Binding-site contacts:
Ligand atom OXT contacts residue HIS49 of chain 1.S at 3.8 Å.
Ligand atom CA contacts residue THR28 of chain 1.T at 3.4 Å.
Ligand atom N contacts residue ASP27 of chain 1.T at 3.1 Å (salt-bridge).
Ligand atom OXT contacts residue THR47 of chain 1.S at 2.5 Å (h-bond).
Ligand atom NE1 contacts residue GLN45 of chain 1.S at 2.9 Å (h-bond).
Ligand atom N contacts residue GLY25 of chain 1.T at 2.8 Å (h-bond).
Ligand atom CB contacts residue THR28 of chain 1.T at 3.6 Å.
Ligand atom CE3 contacts residue HIS31 of chain 1.S at 3.9 Å.
Ligand atom O contacts residue ARG24 of chain 1.T at 3.6 Å.
Ligand atom CH2 contacts residue GLY21 of chain 1.S at 3.4 Å.
Ligand atom N contacts residue ARG24 of chain 1.T at 3.9 Å.
Ligand atom O contacts residue GLY25 of chain 1.T at 2.9 Å (h-bond).
Ligand atom CE2 contacts residue ALA44 of chain 1.S at 3.9 Å (hydrophobic).
Ligand atom C contacts residue THR47 of chain 1.S at 3.4 Å.
Ligand atom CZ2 contacts residue ILE53 of chain 1.S at 3.9 Å (hydrophobic).
Ligand atom NE1 contacts residue ALA44 of chain 1.S at 3.7 Å.
Ligand atom O contacts residue THR47 of chain 1.S at 3.5 Å (h-bond).
Ligand atom CA contacts residue GLY25 of chain 1.T at 3.5 Å.
Ligand atom CZ2 contacts residue THR50 of chain 1.S at 3.9 Å.
Ligand atom CA contacts residue THR23 of chain 1.T at 3.8 Å.
Ligand atom C contacts residue SER51 of chain 1.T at 3.7 Å.
Ligand atom N contacts residue THR23 of chain 1.T at 2.8 Å (h-bond).
Ligand atom CZ2 contacts residue ALA44 of chain 1.S at 3.9 Å (hydrophobic).
Ligand atom CD1 contacts residue GLN45 of chain 1.S at 3.6 Å.
Ligand atom CB contacts residue SER51 of chain 1.T at 3.5 Å.
Ligand atom C contacts residue THR50 of chain 1.S at 3.9 Å.
Ligand atom CE3 contacts residue HIS32 of chain 1.S at 3.9 Å.
Ligand atom N contacts residue THR28 of chain 1.T at 3.0 Å (h-bond).
Ligand atom CA contacts residue HIS31 of chain 1.S at 3.9 Å.
Ligand atom CB contacts residue THR23 of chain 1.T at 3.8 Å.
Ligand atom CD1 contacts residue SER51 of chain 1.T at 3.5 Å.
Ligand atom CZ3 contacts residue GLY21 of chain 1.S at 3.6 Å.
Ligand atom CD1 contacts residue THR47 of chain 1.S at 3.8 Å.
Ligand atom CE2 contacts residue GLN45 of chain 1.S at 4.0 Å.
Ligand atom CG contacts residue SER51 of chain 1.T at 3.9 Å.
Ligand atom O contacts residue SER51 of chain 1.T at 3.1 Å (h-bond).
Ligand atom OXT contacts residue THR50 of chain 1.S at 2.9 Å (h-bond).
Ligand atom CE2 contacts residue THR50 of chain 1.S at 4.0 Å.
Ligand atom C contacts residue GLY25 of chain 1.T at 3.5 Å.
Ligand atom OXT contacts residue HIS31 of chain 1.S at 3.8 Å.

A small-molecule ligand and the protein it binds are described below.
Small molecule (SMILES): N[C@@H](Cc1c[nH]c2ccccc12)C(=O)O

Sequence of chain 1.S:
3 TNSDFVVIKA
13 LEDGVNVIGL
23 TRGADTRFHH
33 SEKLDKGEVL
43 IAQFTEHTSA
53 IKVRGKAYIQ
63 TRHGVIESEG

Sequence of chain 1.T:
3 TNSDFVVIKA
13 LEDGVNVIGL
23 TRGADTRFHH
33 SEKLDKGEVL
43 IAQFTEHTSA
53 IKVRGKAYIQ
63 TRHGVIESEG